The small molecule below binds the protein below.
Small molecule (SMILES): CC(=O)N[C@@H]1[C@@H](O)[C@H](O)[C@@H](CO)O[C@H]1O

Sequence of chain 1.C:
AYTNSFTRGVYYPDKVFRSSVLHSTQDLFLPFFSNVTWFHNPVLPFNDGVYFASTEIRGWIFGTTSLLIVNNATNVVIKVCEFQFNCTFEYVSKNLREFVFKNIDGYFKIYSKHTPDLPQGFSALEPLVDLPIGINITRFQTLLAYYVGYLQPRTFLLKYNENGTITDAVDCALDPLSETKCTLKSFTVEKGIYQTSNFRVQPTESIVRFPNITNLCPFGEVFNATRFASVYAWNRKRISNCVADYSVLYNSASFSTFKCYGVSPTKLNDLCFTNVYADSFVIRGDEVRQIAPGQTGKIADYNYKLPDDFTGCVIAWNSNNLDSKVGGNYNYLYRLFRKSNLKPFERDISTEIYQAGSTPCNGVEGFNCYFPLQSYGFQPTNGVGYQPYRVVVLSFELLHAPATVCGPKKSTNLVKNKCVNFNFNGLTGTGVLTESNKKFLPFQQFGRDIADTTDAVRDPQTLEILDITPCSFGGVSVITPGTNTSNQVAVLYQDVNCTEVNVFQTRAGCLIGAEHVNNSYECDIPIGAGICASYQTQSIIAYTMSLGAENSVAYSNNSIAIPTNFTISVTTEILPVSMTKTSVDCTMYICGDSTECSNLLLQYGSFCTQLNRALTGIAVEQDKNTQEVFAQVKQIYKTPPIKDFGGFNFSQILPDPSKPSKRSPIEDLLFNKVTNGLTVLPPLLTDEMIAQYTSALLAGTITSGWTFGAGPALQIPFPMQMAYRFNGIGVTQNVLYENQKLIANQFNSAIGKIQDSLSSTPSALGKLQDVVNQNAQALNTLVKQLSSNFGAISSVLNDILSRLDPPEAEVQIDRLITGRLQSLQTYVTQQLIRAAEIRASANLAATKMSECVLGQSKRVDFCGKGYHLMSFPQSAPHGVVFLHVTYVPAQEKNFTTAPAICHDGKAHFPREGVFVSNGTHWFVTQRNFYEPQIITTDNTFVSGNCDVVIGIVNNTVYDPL

Binding-site contacts:
Ligand atom C2 contacts residue ASN1123 of chain 1.C at 2.6 Å.
Ligand atom O5 contacts residue ASN1123 of chain 1.C at 2.2 Å (h-bond).
Ligand atom C8 contacts residue ASN1123 of chain 1.C at 4.0 Å.
Ligand atom O7 contacts residue ASN1123 of chain 1.C at 3.4 Å (h-bond).
Ligand atom C4 contacts residue ASN1123 of chain 1.C at 4.2 Å.
Ligand atom C1 contacts residue ASN1123 of chain 1.C at 1.5 Å.
Ligand atom C5 contacts residue ASN1123 of chain 1.C at 3.6 Å.
Ligand atom C3 contacts residue ASN1123 of chain 1.C at 3.9 Å.
Ligand atom N2 contacts residue ASN1123 of chain 1.C at 2.8 Å (h-bond).
Ligand atom C7 contacts residue ASN1123 of chain 1.C at 3.1 Å.